Binding-site contacts:
Ligand atom C7 contacts residue ASN11 of chain 1.G at 3.1 Å.
Ligand atom C3 contacts residue ASN11 of chain 1.G at 3.8 Å.
Ligand atom C4 contacts residue ASN11 of chain 1.G at 4.2 Å.
Ligand atom O5 contacts residue ASN11 of chain 1.G at 2.3 Å (h-bond).
Ligand atom C5 contacts residue ASN11 of chain 1.G at 3.6 Å.
Ligand atom N2 contacts residue ASN11 of chain 1.G at 3.0 Å (h-bond).
Ligand atom C8 contacts residue ASN11 of chain 1.G at 4.3 Å.
Ligand atom C2 contacts residue ASN11 of chain 1.G at 2.4 Å.
Ligand atom C1 contacts residue ASN11 of chain 1.G at 1.4 Å.
Ligand atom O7 contacts residue ASN11 of chain 1.G at 2.7 Å (h-bond).

Sequence of chain 1.G:
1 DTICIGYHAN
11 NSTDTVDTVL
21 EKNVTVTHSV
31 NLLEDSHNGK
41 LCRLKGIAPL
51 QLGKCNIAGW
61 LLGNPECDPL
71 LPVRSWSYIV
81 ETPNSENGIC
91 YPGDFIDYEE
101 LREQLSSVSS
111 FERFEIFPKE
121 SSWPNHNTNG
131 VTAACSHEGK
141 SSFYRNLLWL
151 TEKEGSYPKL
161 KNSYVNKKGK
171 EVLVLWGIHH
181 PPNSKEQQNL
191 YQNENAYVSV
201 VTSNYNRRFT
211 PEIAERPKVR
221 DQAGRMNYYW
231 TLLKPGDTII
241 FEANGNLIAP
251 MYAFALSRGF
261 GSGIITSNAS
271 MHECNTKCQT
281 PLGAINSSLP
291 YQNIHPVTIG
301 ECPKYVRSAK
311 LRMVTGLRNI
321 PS

A protein and the small-molecule ligand that binds it are described below.
Small molecule (SMILES): CC(=O)N[C@@H]1[C@@H](O)[C@H](O)[C@@H](CO)O[C@H]1O